Sequence of chain 1.B:
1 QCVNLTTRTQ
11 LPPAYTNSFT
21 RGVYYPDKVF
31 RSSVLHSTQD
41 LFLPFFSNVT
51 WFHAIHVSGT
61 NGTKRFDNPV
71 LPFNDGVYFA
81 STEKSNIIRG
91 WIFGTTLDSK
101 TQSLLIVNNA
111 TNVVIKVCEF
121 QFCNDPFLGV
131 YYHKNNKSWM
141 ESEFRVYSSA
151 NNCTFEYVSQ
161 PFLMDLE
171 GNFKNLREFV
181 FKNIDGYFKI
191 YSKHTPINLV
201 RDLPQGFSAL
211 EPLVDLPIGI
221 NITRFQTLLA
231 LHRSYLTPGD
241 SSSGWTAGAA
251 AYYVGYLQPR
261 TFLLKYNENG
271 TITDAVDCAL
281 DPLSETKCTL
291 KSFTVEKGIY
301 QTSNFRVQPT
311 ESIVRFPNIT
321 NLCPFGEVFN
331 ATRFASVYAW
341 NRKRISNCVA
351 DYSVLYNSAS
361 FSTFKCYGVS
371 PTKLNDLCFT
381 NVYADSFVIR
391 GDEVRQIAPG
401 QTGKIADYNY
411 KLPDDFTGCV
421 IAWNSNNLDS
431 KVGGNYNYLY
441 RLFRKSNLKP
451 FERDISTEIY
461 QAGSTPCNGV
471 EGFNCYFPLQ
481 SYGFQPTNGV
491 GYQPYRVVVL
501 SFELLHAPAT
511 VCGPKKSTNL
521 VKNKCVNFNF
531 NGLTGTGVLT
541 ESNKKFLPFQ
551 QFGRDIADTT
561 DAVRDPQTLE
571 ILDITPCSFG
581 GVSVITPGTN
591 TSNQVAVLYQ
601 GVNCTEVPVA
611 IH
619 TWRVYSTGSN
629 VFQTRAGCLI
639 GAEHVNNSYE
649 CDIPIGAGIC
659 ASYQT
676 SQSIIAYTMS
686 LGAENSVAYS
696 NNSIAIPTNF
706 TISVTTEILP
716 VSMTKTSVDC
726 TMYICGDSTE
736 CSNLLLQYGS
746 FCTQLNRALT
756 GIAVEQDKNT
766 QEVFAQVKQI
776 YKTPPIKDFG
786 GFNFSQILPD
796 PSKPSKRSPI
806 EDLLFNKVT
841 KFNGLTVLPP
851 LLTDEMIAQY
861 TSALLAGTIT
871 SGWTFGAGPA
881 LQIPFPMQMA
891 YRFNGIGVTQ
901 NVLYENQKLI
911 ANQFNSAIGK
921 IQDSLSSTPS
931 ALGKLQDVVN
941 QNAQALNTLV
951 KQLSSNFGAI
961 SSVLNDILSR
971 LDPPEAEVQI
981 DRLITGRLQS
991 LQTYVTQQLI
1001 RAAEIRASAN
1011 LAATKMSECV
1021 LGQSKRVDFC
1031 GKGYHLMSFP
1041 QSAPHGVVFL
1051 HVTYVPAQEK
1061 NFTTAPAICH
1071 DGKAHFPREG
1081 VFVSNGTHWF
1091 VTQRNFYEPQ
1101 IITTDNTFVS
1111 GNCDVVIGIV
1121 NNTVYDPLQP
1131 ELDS

A small-molecule ligand and the protein it binds are described below.
Small molecule (SMILES): CC(=O)N[C@H]1[C@H](O[C@H]2[C@H](O)[C@@H](NC(C)=O)CO[C@@H]2CO)O[C@H](CO)[C@@H](O)[C@@H]1O

Binding-site contacts:
Ligand atom O5 contacts residue PHE1090 of chain 1.B at 4.0 Å.
Ligand atom N2 contacts residue ASN1085 of chain 1.B at 2.9 Å (h-bond).
Ligand atom C5 contacts residue ASN1085 of chain 1.B at 3.7 Å.
Ligand atom C3 contacts residue HIS1088 of chain 1.B at 3.7 Å.
Ligand atom O5 contacts residue THR1087 of chain 1.B at 4.3 Å.
Ligand atom C2 contacts residue THR1087 of chain 1.B at 3.4 Å.
Ligand atom O5 contacts residue HIS1088 of chain 1.B at 4.3 Å.
Ligand atom C7 contacts residue HIS1088 of chain 1.B at 3.6 Å.
Ligand atom C6 contacts residue HIS1088 of chain 1.B at 4.4 Å.
Ligand atom C3 contacts residue THR1087 of chain 1.B at 3.3 Å.
Ligand atom C7 contacts residue ASN1085 of chain 1.B at 3.1 Å.
Ligand atom C8 contacts residue HIS1088 of chain 1.B at 3.5 Å.
Ligand atom C8 contacts residue ASN1085 of chain 1.B at 4.0 Å.
Ligand atom O4 contacts residue HIS1088 of chain 1.B at 3.3 Å.
Ligand atom C5 contacts residue PHE1090 of chain 1.B at 3.9 Å (hydrophobic).
Ligand atom C2 contacts residue HIS1088 of chain 1.B at 4.5 Å.
Ligand atom N2 contacts residue THR1087 of chain 1.B at 3.1 Å (h-bond).
Ligand atom C2 contacts residue ASN1085 of chain 1.B at 2.5 Å.
Ligand atom C4 contacts residue THR1087 of chain 1.B at 4.3 Å.
Ligand atom C5 contacts residue HIS1088 of chain 1.B at 3.4 Å.
Ligand atom C8 contacts residue THR1087 of chain 1.B at 3.9 Å.
Ligand atom C4 contacts residue ASN1085 of chain 1.B at 4.3 Å.
Ligand atom C1 contacts residue THR1087 of chain 1.B at 3.3 Å.
Ligand atom O5 contacts residue ASN1085 of chain 1.B at 2.4 Å (h-bond).
Ligand atom C6 contacts residue PHE1090 of chain 1.B at 3.4 Å (hydrophobic).
Ligand atom N2 contacts residue HIS1088 of chain 1.B at 4.1 Å.
Ligand atom C1 contacts residue ASN1085 of chain 1.B at 1.4 Å.
Ligand atom O7 contacts residue HIS1088 of chain 1.B at 3.5 Å.
Ligand atom O7 contacts residue ASN1085 of chain 1.B at 3.0 Å (h-bond).
Ligand atom C4 contacts residue HIS1088 of chain 1.B at 3.7 Å.
Ligand atom C7 contacts residue THR1087 of chain 1.B at 4.2 Å.
Ligand atom O3 contacts residue THR1087 of chain 1.B at 4.2 Å.
Ligand atom C5 contacts residue THR1087 of chain 1.B at 4.3 Å.
Ligand atom C3 contacts residue ASN1085 of chain 1.B at 3.8 Å.
Ligand atom C1 contacts residue HIS1088 of chain 1.B at 4.2 Å.